Sequence of chain 1.B:
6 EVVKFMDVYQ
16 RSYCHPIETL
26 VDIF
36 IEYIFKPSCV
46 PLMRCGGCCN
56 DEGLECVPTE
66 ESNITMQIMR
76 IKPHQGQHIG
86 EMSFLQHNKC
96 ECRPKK

Binding-site contacts:
Ligand atom OD1 contacts residue GLN82 of chain 1.A at 3.3 Å (h-bond).
Ligand atom CD contacts residue HIS83 of chain 1.A at 3.3 Å.
Ligand atom CA contacts residue MET74 of chain 1.A at 3.3 Å (hydrophobic).
Ligand atom O contacts residue HIS83 of chain 1.A at 3.1 Å.
Ligand atom NH2 contacts residue ASP34 of chain 1.A at 3.1 Å (salt-bridge).
Ligand atom O contacts residue TYR32 of chain 1.A at 3.3 Å (h-bond).
Ligand atom N contacts residue SER88 of chain 1.A at 3.0 Å (h-bond).
Ligand atom CG contacts residue ARG75 of chain 1.A at 3.4 Å.
Ligand atom CZ2 contacts residue GLY85 of chain 1.A at 3.5 Å.
Ligand atom CH2 contacts residue ARG75 of chain 1.A at 3.5 Å.
Ligand atom O contacts residue ILE84 of chain 1.A at 3.5 Å.
Ligand atom O contacts residue TYR32 of chain 1.A at 2.8 Å (h-bond).
Ligand atom N contacts residue TYR32 of chain 1.A at 3.4 Å (h-bond).
Ligand atom O contacts residue PHE10 of chain 1.B at 3.5 Å.
Ligand atom N contacts residue ILE84 of chain 1.A at 3.1 Å (h-bond).
Ligand atom CH2 contacts residue GLY85 of chain 1.A at 3.1 Å.
Ligand atom C contacts residue GLN82 of chain 1.A at 3.5 Å.
Ligand atom CD1 contacts residue ARG75 of chain 1.A at 3.5 Å.
Ligand atom CA contacts residue GLU86 of chain 1.A at 3.5 Å.
Ligand atom OE2 contacts residue HIS83 of chain 1.A at 2.7 Å (h-bond).
Ligand atom N contacts residue GLU86 of chain 1.A at 3.1 Å (salt-bridge).
Ligand atom O contacts residue GLY85 of chain 1.A at 3.2 Å.
Ligand atom OE1 contacts residue HIS83 of chain 1.A at 3.3 Å (h-bond).
Ligand atom O contacts residue ILE84 of chain 1.A at 2.7 Å (h-bond).
Ligand atom O contacts residue GLN82 of chain 1.A at 3.0 Å (h-bond).
Ligand atom N contacts residue TYR32 of chain 1.A at 3.2 Å (h-bond).
Ligand atom N contacts residue GLN82 of chain 1.A at 3.6 Å (h-bond).
Ligand atom O contacts residue GLU86 of chain 1.A at 2.8 Å (salt-bridge).
Ligand atom C contacts residue TYR32 of chain 1.A at 3.1 Å (hydrophobic).
Ligand atom CA contacts residue TYR32 of chain 1.A at 3.2 Å (hydrophobic).
Ligand atom N contacts residue MET74 of chain 1.A at 3.4 Å.
Ligand atom CE2 contacts residue ARG75 of chain 1.A at 3.6 Å.
Ligand atom N contacts residue ILE84 of chain 1.A at 2.9 Å (h-bond).
Ligand atom CA contacts residue HIS83 of chain 1.A at 3.5 Å.
Ligand atom CB contacts residue ILE84 of chain 1.A at 3.4 Å (hydrophobic).
Ligand atom NE1 contacts residue ARG75 of chain 1.A at 3.4 Å (salt-bridge).
Ligand atom CA contacts residue ILE84 of chain 1.A at 3.4 Å (hydrophobic).
Ligand atom N contacts residue GLN82 of chain 1.A at 2.8 Å (h-bond).
Ligand atom NH1 contacts residue ASP34 of chain 1.A at 3.0 Å (salt-bridge).
Ligand atom CD2 contacts residue ARG75 of chain 1.A at 3.5 Å.

Sequence of chain 1.A:
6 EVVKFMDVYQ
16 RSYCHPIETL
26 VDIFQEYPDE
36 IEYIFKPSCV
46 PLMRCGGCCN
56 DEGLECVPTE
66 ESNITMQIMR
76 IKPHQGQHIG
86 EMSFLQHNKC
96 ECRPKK

The small molecule below binds the protein below.
Small molecule (SMILES): CC[C@H](C)[C@H](NC(=O)[C@H](CCC(=O)O)NC(=O)[C@@H](NC(=O)[C@H](CC1=CN=C2CC=CC=C12)NC(=O)CNC(=O)[C@@H](N)CCCN=C(N)N)C(C)C)C(=O)N[C@H]1CSSC[C@@H](C(=O)N[C@@H](CC(C)C)C(=O)N[C@H](C(=O)N[C@@H](CCC(=O)O)C(=O)N[C@@H](C)C(=O)N[C@@H](CCC(N)=O)C(=O)O)[C@@H](C)O)NC(=O)[C@H](CCCN=C(N)N)NC(=O)CNC(=O)[C@H](Cc2ccc(O)cc2)NC(=O)[C@H](CC(=O)O)NC(=O)[C@H](CC(=O)O)NC(=O)[C@H](C)NC(=O)[C@H](C)NC1=O